A small-molecule ligand and the protein it binds are described below.
Small molecule (SMILES): CC(=O)N[C@H]1[C@H](O[C@H]2[C@H](O)[C@@H](NC(C)=O)CO[C@@H]2CO)O[C@H](CO)[C@@H](O)[C@@H]1O

Sequence of chain 1.C:
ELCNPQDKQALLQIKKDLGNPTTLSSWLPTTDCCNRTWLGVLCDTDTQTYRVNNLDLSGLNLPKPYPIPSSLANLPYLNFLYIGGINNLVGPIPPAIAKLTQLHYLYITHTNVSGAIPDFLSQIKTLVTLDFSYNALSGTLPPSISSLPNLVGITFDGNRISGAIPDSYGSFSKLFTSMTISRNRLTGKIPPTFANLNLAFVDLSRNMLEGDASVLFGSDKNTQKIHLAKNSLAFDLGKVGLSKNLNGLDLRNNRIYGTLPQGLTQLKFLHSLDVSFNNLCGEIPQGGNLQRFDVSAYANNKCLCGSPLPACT

Binding-site contacts:
Ligand atom O5 contacts residue ASN112 of chain 1.C at 2.3 Å (h-bond).
Ligand atom C8 contacts residue THR111 of chain 1.C at 3.5 Å.
Ligand atom C8 contacts residue ASN112 of chain 1.C at 3.7 Å.
Ligand atom N2 contacts residue ASN112 of chain 1.C at 3.0 Å (h-bond).
Ligand atom C1 contacts residue ASN112 of chain 1.C at 1.4 Å.
Ligand atom O3 contacts residue ASN87 of chain 1.C at 3.9 Å.
Ligand atom C2 contacts residue ASN87 of chain 1.C at 3.6 Å.
Ligand atom C8 contacts residue TYR134 of chain 1.C at 4.4 Å (hydrophobic).
Ligand atom O6 contacts residue ASN87 of chain 1.C at 4.1 Å.
Ligand atom C4 contacts residue ASN87 of chain 1.C at 4.4 Å.
Ligand atom C7 contacts residue ASN112 of chain 1.C at 3.0 Å.
Ligand atom N2 contacts residue THR111 of chain 1.C at 3.9 Å.
Ligand atom C2 contacts residue ASN112 of chain 1.C at 2.5 Å.
Ligand atom C3 contacts residue ASN87 of chain 1.C at 4.1 Å.
Ligand atom N2 contacts residue ASN87 of chain 1.C at 4.2 Å.
Ligand atom O5 contacts residue ASN87 of chain 1.C at 3.8 Å.
Ligand atom C4 contacts residue ASN112 of chain 1.C at 4.3 Å.
Ligand atom C3 contacts residue ASN112 of chain 1.C at 3.9 Å.
Ligand atom C8 contacts residue ASN135 of chain 1.C at 3.4 Å.
Ligand atom O7 contacts residue ASN112 of chain 1.C at 3.1 Å (h-bond).
Ligand atom C5 contacts residue ASN112 of chain 1.C at 3.6 Å.
Ligand atom C1 contacts residue ASN87 of chain 1.C at 3.9 Å.
Ligand atom C7 contacts residue THR111 of chain 1.C at 4.1 Å.